Binding-site contacts:
Ligand atom C1 contacts residue TYR370 of chain 1.A at 4.0 Å (hydrophobic).
Ligand atom C1 contacts residue SER369 of chain 1.A at 4.0 Å.
Ligand atom C7 contacts residue ASN367 of chain 1.A at 3.4 Å.
Ligand atom C5 contacts residue ASN367 of chain 1.A at 3.7 Å.
Ligand atom N2 contacts residue ASN367 of chain 1.A at 2.9 Å (h-bond).
Ligand atom O5 contacts residue TYR370 of chain 1.A at 3.7 Å.
Ligand atom N2 contacts residue SER369 of chain 1.A at 4.5 Å.
Ligand atom O7 contacts residue ASN367 of chain 1.A at 3.5 Å (h-bond).
Ligand atom C3 contacts residue ASN367 of chain 1.A at 3.8 Å.
Ligand atom C1 contacts residue ASN367 of chain 1.A at 1.4 Å.
Ligand atom C8 contacts residue ASN367 of chain 1.A at 3.5 Å.
Ligand atom C6 contacts residue TYR370 of chain 1.A at 3.9 Å (hydrophobic).
Ligand atom C8 contacts residue GLN349 of chain 1.A at 4.2 Å.
Ligand atom C2 contacts residue ASN367 of chain 1.A at 2.5 Å.
Ligand atom C5 contacts residue TYR370 of chain 1.A at 3.9 Å (hydrophobic).
Ligand atom O5 contacts residue ASN367 of chain 1.A at 2.4 Å (h-bond).
Ligand atom C4 contacts residue ASN367 of chain 1.A at 4.3 Å.
Ligand atom C5 contacts residue SER369 of chain 1.A at 4.4 Å.
Ligand atom C2 contacts residue SER369 of chain 1.A at 4.5 Å.
Ligand atom C3 contacts residue SER369 of chain 1.A at 4.4 Å.

Sequence of chain 1.A:
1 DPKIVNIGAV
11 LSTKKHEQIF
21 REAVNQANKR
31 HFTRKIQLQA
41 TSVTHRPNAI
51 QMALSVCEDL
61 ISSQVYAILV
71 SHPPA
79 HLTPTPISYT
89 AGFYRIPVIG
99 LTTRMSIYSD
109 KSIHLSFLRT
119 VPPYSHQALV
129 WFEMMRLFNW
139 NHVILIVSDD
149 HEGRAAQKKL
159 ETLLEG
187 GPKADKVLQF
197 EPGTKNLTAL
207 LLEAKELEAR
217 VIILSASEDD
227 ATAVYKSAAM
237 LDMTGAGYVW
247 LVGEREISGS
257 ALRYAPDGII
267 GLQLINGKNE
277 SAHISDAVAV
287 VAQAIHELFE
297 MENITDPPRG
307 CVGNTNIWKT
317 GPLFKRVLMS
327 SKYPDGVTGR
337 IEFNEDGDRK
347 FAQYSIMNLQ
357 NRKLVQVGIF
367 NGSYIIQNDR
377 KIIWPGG

A protein and the small-molecule ligand that binds it are described below.
Small molecule (SMILES): CC(=O)N[C@H]1[C@H](O[C@H]2[C@H](O)[C@@H](NC(C)=O)CO[C@@H]2CO)O[C@H](CO)[C@@H](O[C@@H]2O[C@H](CO[C@H]3O[C@H](CO)[C@@H](O)[C@H](O)[C@@H]3O)[C@@H](O)[C@H](O[C@H]3O[C@H](CO)[C@@H](O)[C@H](O)[C@@H]3O)[C@@H]2O)[C@@H]1O